The protein below binds the small molecule below.
Small molecule (SMILES): C[S@@H](CCCN)C[C@H]1O[C@@H](n2cnc3c(N)ncnc32)[C@H](O)[C@@H]1O

Binding-site contacts:
Ligand atom CG contacts residue GLN67 of chain 1.H at 3.3 Å.
Ligand atom N1 contacts residue GLY153 of chain 1.H at 2.9 Å (h-bond).
Ligand atom CE contacts residue ASP101 of chain 1.H at 3.1 Å.
Ligand atom N1 contacts residue ASP152 of chain 1.H at 3.6 Å (salt-bridge).
Ligand atom C5 contacts residue ILE122 of chain 1.H at 3.6 Å (hydrophobic).
Ligand atom O4' contacts residue ASP171 of chain 1.H at 3.5 Å (salt-bridge).
Ligand atom SD contacts residue ASP101 of chain 1.H at 3.3 Å (salt-bridge).
Ligand atom N3 contacts residue ILE122 of chain 1.H at 3.3 Å (h-bond).
Ligand atom CG contacts residue ASP171 of chain 1.H at 3.5 Å.
Ligand atom O3' contacts residue GLU121 of chain 1.H at 2.7 Å (salt-bridge).
Ligand atom CA contacts residue GLN67 of chain 1.H at 3.2 Å.
Ligand atom O2' contacts residue GLU121 of chain 1.H at 2.7 Å (salt-bridge).
Ligand atom C5' contacts residue SER172 of chain 1.H at 3.5 Å.
Ligand atom C2 contacts residue ILE122 of chain 1.H at 3.5 Å (hydrophobic).
Ligand atom N contacts residue ASP171 of chain 1.H at 2.8 Å (salt-bridge).
Ligand atom N6 contacts residue ASP152 of chain 1.H at 2.9 Å (salt-bridge).
Ligand atom N contacts residue ASP101 of chain 1.H at 2.8 Å (salt-bridge).
Ligand atom CA contacts residue ASP101 of chain 1.H at 3.5 Å.
Ligand atom O4' contacts residue SER173 of chain 1.H at 3.5 Å (h-bond).
Ligand atom CB contacts residue GLN67 of chain 1.H at 2.9 Å.
Ligand atom O4' contacts residue GLY98 of chain 1.H at 3.5 Å.
Ligand atom C2 contacts residue GLY153 of chain 1.H at 3.5 Å.
Ligand atom O3' contacts residue VAL126 of chain 1.H at 3.5 Å.
Ligand atom C4' contacts residue ASP171 of chain 1.H at 3.6 Å.
Ligand atom C5' contacts residue SER173 of chain 1.H at 3.3 Å.
Ligand atom C4 contacts residue ILE122 of chain 1.H at 3.4 Å (hydrophobic).
Ligand atom N7 contacts residue PRO178 of chain 1.H at 3.1 Å.
Ligand atom N3 contacts residue GLY98 of chain 1.H at 3.4 Å.
Ligand atom C2' contacts residue GLU121 of chain 1.H at 3.5 Å.
Ligand atom CB contacts residue ASP101 of chain 1.H at 3.5 Å.
Ligand atom CA contacts residue TYR240 of chain 1.H at 3.4 Å (hydrophobic).
Ligand atom O2' contacts residue GLN46 of chain 1.H at 3.0 Å (h-bond).
Ligand atom N7 contacts residue ALA179 of chain 1.H at 3.1 Å (h-bond).
Ligand atom N6 contacts residue PRO178 of chain 1.H at 3.0 Å (h-bond).
Ligand atom C8 contacts residue SER173 of chain 1.H at 3.3 Å.
Ligand atom C3' contacts residue LEU62 of chain 1.H at 3.6 Å (hydrophobic).
Ligand atom C5' contacts residue ASP171 of chain 1.H at 3.2 Å.
Ligand atom C3' contacts residue GLU121 of chain 1.H at 3.5 Å.
Ligand atom C1' contacts residue GLU121 of chain 1.H at 3.4 Å.
Ligand atom C4' contacts residue GLU121 of chain 1.H at 3.5 Å.

Sequence of chain 1.H:
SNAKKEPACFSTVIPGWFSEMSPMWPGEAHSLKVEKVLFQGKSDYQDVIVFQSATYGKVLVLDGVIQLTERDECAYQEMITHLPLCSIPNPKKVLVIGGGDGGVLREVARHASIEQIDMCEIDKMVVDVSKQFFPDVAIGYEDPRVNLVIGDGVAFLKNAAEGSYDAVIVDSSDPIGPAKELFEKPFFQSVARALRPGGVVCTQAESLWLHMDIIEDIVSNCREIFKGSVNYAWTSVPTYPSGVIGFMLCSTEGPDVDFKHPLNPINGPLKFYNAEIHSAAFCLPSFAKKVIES